This small molecule binds to this protein.
Small molecule (SMILES): CC(=O)N[C@H]1[C@H](O[C@H]2[C@H](O)[C@@H](NC(C)=O)CO[C@@H]2CO)O[C@H](CO)[C@@H](O[C@@H]2O[C@H](CO[C@H]3O[C@H](CO)[C@@H](O)[C@H](O)[C@@H]3O)[C@@H](O)[C@H](O[C@H]3O[C@H](CO)[C@@H](O)[C@H](O)[C@@H]3O)[C@@H]2O)[C@@H]1O

Sequence of chain 1.L:
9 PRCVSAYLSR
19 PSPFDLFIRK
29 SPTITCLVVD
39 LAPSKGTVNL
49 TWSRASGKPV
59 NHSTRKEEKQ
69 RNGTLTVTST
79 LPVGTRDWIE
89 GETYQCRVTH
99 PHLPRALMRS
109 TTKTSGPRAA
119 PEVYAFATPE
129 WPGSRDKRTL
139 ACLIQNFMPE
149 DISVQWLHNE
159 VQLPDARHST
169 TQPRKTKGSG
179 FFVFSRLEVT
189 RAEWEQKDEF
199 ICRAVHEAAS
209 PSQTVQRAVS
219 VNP

Binding-site contacts:
Ligand atom C6 contacts residue GLN68 of chain 1.L at 3.4 Å.
Ligand atom C1 contacts residue VAL37 of chain 1.L at 4.2 Å (hydrophobic).
Ligand atom N2 contacts residue ASN70 of chain 1.L at 2.8 Å (h-bond).
Ligand atom O3 contacts residue ASP38 of chain 1.L at 3.4 Å (salt-bridge).
Ligand atom O3 contacts residue LEU35 of chain 1.L at 3.9 Å.
Ligand atom N2 contacts residue ASP38 of chain 1.L at 3.0 Å (salt-bridge).
Ligand atom O3 contacts residue GLN170 of chain 1.L at 3.9 Å.
Ligand atom O7 contacts residue THR74 of chain 1.L at 3.9 Å.
Ligand atom C3 contacts residue ASN70 of chain 1.L at 3.8 Å.
Ligand atom C4 contacts residue TYR15 of chain 1.L at 4.2 Å (hydrophobic).
Ligand atom C2 contacts residue VAL37 of chain 1.L at 4.0 Å (hydrophobic).
Ligand atom C7 contacts residue ASP38 of chain 1.L at 3.9 Å.
Ligand atom C2 contacts residue ASN70 of chain 1.L at 2.5 Å.
Ligand atom C6 contacts residue TYR15 of chain 1.L at 3.6 Å (hydrophobic).
Ligand atom C7 contacts residue ASN70 of chain 1.L at 3.1 Å.
Ligand atom C1 contacts residue THR72 of chain 1.L at 4.0 Å.
Ligand atom C8 contacts residue PRO9 of chain 1.L at 3.7 Å (hydrophobic).
Ligand atom O5 contacts residue ASN70 of chain 1.L at 2.4 Å (h-bond).
Ligand atom C5 contacts residue GLN68 of chain 1.L at 3.9 Å.
Ligand atom C3 contacts residue GLN170 of chain 1.L at 4.0 Å.
Ligand atom C3 contacts residue ASP38 of chain 1.L at 3.4 Å.
Ligand atom O6 contacts residue VAL37 of chain 1.L at 3.9 Å.
Ligand atom C2 contacts residue ASP38 of chain 1.L at 3.7 Å.
Ligand atom C3 contacts residue TYR15 of chain 1.L at 4.0 Å (hydrophobic).
Ligand atom O6 contacts residue GLN68 of chain 1.L at 4.2 Å.
Ligand atom O5 contacts residue VAL37 of chain 1.L at 4.0 Å.
Ligand atom O7 contacts residue LEU35 of chain 1.L at 4.2 Å.
Ligand atom C1 contacts residue TYR15 of chain 1.L at 4.1 Å (hydrophobic).
Ligand atom O7 contacts residue VAL37 of chain 1.L at 3.8 Å.
Ligand atom O4 contacts residue GLN170 of chain 1.L at 3.0 Å (h-bond).
Ligand atom C5 contacts residue ASN70 of chain 1.L at 3.7 Å.
Ligand atom O7 contacts residue ASN70 of chain 1.L at 3.0 Å (h-bond).
Ligand atom C5 contacts residue TYR15 of chain 1.L at 3.9 Å (hydrophobic).
Ligand atom O6 contacts residue ARG69 of chain 1.L at 4.2 Å.
Ligand atom C1 contacts residue ASN70 of chain 1.L at 1.4 Å.
Ligand atom C8 contacts residue ASP38 of chain 1.L at 3.6 Å.
Ligand atom C4 contacts residue GLN170 of chain 1.L at 4.1 Å.
Ligand atom O4 contacts residue VAL37 of chain 1.L at 4.0 Å.
Ligand atom O4 contacts residue TYR15 of chain 1.L at 4.0 Å.
Ligand atom O6 contacts residue TYR15 of chain 1.L at 3.9 Å.